Sequence of chain 1.B:
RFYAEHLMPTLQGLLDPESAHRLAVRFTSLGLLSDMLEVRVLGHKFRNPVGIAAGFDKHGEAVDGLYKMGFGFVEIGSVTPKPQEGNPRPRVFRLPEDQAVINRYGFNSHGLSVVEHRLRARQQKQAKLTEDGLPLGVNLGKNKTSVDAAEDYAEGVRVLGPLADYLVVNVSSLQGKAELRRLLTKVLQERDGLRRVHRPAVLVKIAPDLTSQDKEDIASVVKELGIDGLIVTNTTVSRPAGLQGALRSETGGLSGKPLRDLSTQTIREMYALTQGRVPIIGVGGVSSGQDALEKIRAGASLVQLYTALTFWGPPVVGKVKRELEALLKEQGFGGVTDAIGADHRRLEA

A protein and the small-molecule ligand that binds it are described below.
Small molecule (SMILES): CCCCCCCCCC[N+](C)(C)CCCS(=O)(=O)[O-]

Binding-site contacts:
Ligand atom C10 contacts residue ASP246 of chain 1.B at 4.3 Å.
Ligand atom C10 contacts residue GLY53 of chain 1.B at 4.3 Å.
Ligand atom C7 contacts residue GLY53 of chain 1.B at 3.8 Å.
Ligand atom C11 contacts residue ARG209 of chain 1.B at 3.5 Å.
Ligand atom C11 contacts residue ARG217 of chain 1.B at 3.5 Å.
Ligand atom C12 contacts residue ARG209 of chain 1.B at 4.2 Å.
Ligand atom C12 contacts residue ARG217 of chain 1.B at 3.9 Å.
Ligand atom C11 contacts residue PRO218 of chain 1.B at 3.8 Å (hydrophobic).
Ligand atom C10 contacts residue LEU52 of chain 1.B at 3.9 Å (hydrophobic).
Ligand atom C11 contacts residue ALA219 of chain 1.B at 4.3 Å (hydrophobic).
Ligand atom C11 contacts residue ASP246 of chain 1.B at 4.4 Å.
Ligand atom C9 contacts residue ARG209 of chain 1.B at 4.4 Å.
Ligand atom C13 contacts residue ARG209 of chain 1.B at 3.6 Å.
Ligand atom C8 contacts residue ASP246 of chain 1.B at 3.8 Å.
Ligand atom C8 contacts residue LEU52 of chain 1.B at 3.5 Å (hydrophobic).
Ligand atom C8 contacts residue GLY53 of chain 1.B at 3.6 Å.
Ligand atom C10 contacts residue ALA219 of chain 1.B at 4.1 Å (hydrophobic).
Ligand atom C13 contacts residue ASP210 of chain 1.B at 4.3 Å.
Ligand atom C7 contacts residue LEU52 of chain 1.B at 4.2 Å (hydrophobic).
Ligand atom C9 contacts residue ASP246 of chain 1.B at 3.9 Å.
Ligand atom C8 contacts residue ALA219 of chain 1.B at 4.3 Å (hydrophobic).